Sequence of chain 1.A:
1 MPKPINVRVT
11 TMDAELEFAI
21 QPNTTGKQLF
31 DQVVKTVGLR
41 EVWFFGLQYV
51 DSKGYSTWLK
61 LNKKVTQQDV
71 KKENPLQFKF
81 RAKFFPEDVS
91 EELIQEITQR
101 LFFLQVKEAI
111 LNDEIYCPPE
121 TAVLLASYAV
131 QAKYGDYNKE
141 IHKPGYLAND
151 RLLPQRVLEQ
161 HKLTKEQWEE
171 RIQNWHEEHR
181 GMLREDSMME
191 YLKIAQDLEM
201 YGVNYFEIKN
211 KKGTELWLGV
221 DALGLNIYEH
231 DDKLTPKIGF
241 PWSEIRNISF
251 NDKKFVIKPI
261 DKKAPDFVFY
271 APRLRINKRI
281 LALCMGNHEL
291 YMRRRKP

This protein binds this small molecule.
Small molecule (SMILES): O=P(O)(O)O[C@@H]1[C@H](O)[C@H](O)[C@@H](OP(=O)(O)O)[C@H](OP(=O)(O)O)[C@H]1O

Binding-site contacts:
Ligand atom O43 contacts residue ALA282 of chain 1.A at 3.9 Å.
Ligand atom O41 contacts residue LYS60 of chain 1.A at 2.8 Å (salt-bridge).
Ligand atom O5 contacts residue LYS60 of chain 1.A at 4.3 Å.
Ligand atom P4 contacts residue LYS60 of chain 1.A at 4.0 Å.
Ligand atom C2 contacts residue LYS63 of chain 1.A at 3.9 Å.
Ligand atom O13 contacts residue LYS60 of chain 1.A at 3.8 Å.
Ligand atom O2 contacts residue LYS60 of chain 1.A at 3.0 Å (salt-bridge).
Ligand atom P1 contacts residue LYS63 of chain 1.A at 4.0 Å.
Ligand atom C6 contacts residue LYS60 of chain 1.A at 4.2 Å.
Ligand atom O11 contacts residue ASN62 of chain 1.A at 4.3 Å.
Ligand atom O4 contacts residue LYS60 of chain 1.A at 4.1 Å.
Ligand atom P5 contacts residue LYS278 of chain 1.A at 4.2 Å.
Ligand atom O1 contacts residue LYS63 of chain 1.A at 4.0 Å.
Ligand atom O3 contacts residue LYS60 of chain 1.A at 3.1 Å.
Ligand atom O13 contacts residue ASN62 of chain 1.A at 3.1 Å (h-bond).
Ligand atom O2 contacts residue LYS63 of chain 1.A at 3.2 Å.
Ligand atom P1 contacts residue ASN62 of chain 1.A at 4.2 Å.
Ligand atom O42 contacts residue LYS60 of chain 1.A at 3.7 Å.
Ligand atom O13 contacts residue LYS63 of chain 1.A at 3.9 Å.
Ligand atom C5 contacts residue LYS60 of chain 1.A at 4.2 Å.
Ligand atom C2 contacts residue LYS60 of chain 1.A at 4.1 Å.
Ligand atom C3 contacts residue LYS60 of chain 1.A at 4.0 Å.
Ligand atom O43 contacts residue LYS278 of chain 1.A at 3.5 Å (salt-bridge).
Ligand atom O52 contacts residue LYS278 of chain 1.A at 2.7 Å (salt-bridge).
Ligand atom O11 contacts residue LYS63 of chain 1.A at 3.1 Å (salt-bridge).
Ligand atom O2 contacts residue ASN62 of chain 1.A at 4.2 Å.
Ligand atom C4 contacts residue LYS60 of chain 1.A at 3.3 Å.